Sequence of chain 1.A:
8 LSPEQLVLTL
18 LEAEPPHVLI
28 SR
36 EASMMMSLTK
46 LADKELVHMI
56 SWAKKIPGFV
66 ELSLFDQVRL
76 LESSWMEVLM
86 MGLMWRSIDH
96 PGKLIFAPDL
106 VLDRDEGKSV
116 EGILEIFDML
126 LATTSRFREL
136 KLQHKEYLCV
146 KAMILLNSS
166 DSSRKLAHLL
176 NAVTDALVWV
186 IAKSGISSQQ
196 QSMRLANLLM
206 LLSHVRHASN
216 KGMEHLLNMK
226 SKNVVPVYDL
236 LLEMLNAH

Binding-site contacts:
Ligand atom C13 contacts residue PHE101 of chain 1.A at 3.8 Å (hydrophobic).
Ligand atom O1 contacts residue LEU221 of chain 1.A at 3.6 Å.
Ligand atom C6 contacts residue MET40 of chain 1.A at 4.2 Å (hydrophobic).
Ligand atom C5 contacts residue ILE118 of chain 1.A at 3.9 Å (hydrophobic).
Ligand atom C1 contacts residue MET40 of chain 1.A at 3.5 Å (hydrophobic).
Ligand atom C12 contacts residue LEU84 of chain 1.A at 4.2 Å (hydrophobic).
Ligand atom C7 contacts residue LEU43 of chain 1.A at 4.2 Å (hydrophobic).
Ligand atom C13 contacts residue LEU84 of chain 1.A at 3.9 Å (hydrophobic).
Ligand atom C1 contacts residue LEU221 of chain 1.A at 4.2 Å (hydrophobic).
Ligand atom CL1 contacts residue MET85 of chain 1.A at 3.4 Å.
Ligand atom C3 contacts residue LEU43 of chain 1.A at 3.9 Å (hydrophobic).
Ligand atom N1 contacts residue LEU125 of chain 1.A at 3.7 Å.
Ligand atom C10 contacts residue LEU43 of chain 1.A at 3.6 Å (hydrophobic).
Ligand atom N1 contacts residue PHE101 of chain 1.A at 3.9 Å.
Ligand atom O1 contacts residue MET40 of chain 1.A at 3.5 Å.
Ligand atom O2 contacts residue ARG91 of chain 1.A at 3.2 Å (salt-bridge).
Ligand atom C1 contacts residue ILE118 of chain 1.A at 4.1 Å (hydrophobic).
Ligand atom C4 contacts residue LEU43 of chain 1.A at 4.2 Å (hydrophobic).
Ligand atom O2 contacts residue LEU84 of chain 1.A at 3.9 Å.
Ligand atom C2 contacts residue LEU221 of chain 1.A at 3.9 Å (hydrophobic).
Ligand atom C6 contacts residue ILE118 of chain 1.A at 3.4 Å (hydrophobic).
Ligand atom O1 contacts residue HIS220 of chain 1.A at 2.5 Å (h-bond).
Ligand atom C10 contacts residue ALA47 of chain 1.A at 3.9 Å (hydrophobic).
Ligand atom CL1 contacts residue MET81 of chain 1.A at 4.0 Å.
Ligand atom C14 contacts residue PHE101 of chain 1.A at 3.8 Å (hydrophobic).
Ligand atom C1 contacts residue HIS220 of chain 1.A at 3.4 Å.
Ligand atom C11 contacts residue PHE101 of chain 1.A at 3.9 Å (hydrophobic).
Ligand atom O1 contacts residue MET224 of chain 1.A at 3.6 Å.
Ligand atom N1 contacts residue ILE121 of chain 1.A at 3.8 Å.
Ligand atom C11 contacts residue LEU43 of chain 1.A at 4.2 Å (hydrophobic).
Ligand atom C11 contacts residue LEU46 of chain 1.A at 4.0 Å (hydrophobic).
Ligand atom C6 contacts residue HIS220 of chain 1.A at 3.5 Å.
Ligand atom C2 contacts residue MET40 of chain 1.A at 3.6 Å (hydrophobic).
Ligand atom C9 contacts residue PHE101 of chain 1.A at 4.0 Å (hydrophobic).
Ligand atom C15 contacts residue PHE101 of chain 1.A at 3.8 Å (hydrophobic).
Ligand atom C12 contacts residue GLU50 of chain 1.A at 3.3 Å.
Ligand atom C12 contacts residue PHE101 of chain 1.A at 3.8 Å (hydrophobic).
Ligand atom O2 contacts residue PHE101 of chain 1.A at 4.1 Å.
Ligand atom O2 contacts residue GLU50 of chain 1.A at 2.6 Å (salt-bridge).
Ligand atom C11 contacts residue GLU50 of chain 1.A at 3.3 Å.

This small molecule binds to this protein.
Small molecule (SMILES): N#C[C@@H](Cc1ccc(O)cc1Cl)c1ccc(O)cc1